Sequence of chain 1.C:
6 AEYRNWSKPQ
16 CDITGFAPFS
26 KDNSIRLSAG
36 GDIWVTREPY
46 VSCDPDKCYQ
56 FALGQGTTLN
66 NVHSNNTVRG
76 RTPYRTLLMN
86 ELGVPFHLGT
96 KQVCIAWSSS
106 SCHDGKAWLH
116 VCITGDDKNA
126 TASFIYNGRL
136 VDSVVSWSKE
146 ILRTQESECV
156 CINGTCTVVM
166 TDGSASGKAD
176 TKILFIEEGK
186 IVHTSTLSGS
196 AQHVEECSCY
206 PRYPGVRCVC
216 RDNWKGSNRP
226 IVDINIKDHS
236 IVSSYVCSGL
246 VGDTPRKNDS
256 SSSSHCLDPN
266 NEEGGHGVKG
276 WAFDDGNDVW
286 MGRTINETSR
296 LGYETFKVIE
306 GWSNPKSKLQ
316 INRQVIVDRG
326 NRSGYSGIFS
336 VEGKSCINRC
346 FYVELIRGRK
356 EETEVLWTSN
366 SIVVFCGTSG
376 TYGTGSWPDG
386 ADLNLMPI

A small-molecule ligand and the protein it binds are described below.
Small molecule (SMILES): CC(=O)N[C@H]1CO[C@H](CO[C@@H]2O[C@@H](C)[C@@H](O)[C@@H](O)[C@@H]2O)[C@@H](O)[C@@H]1O

Binding-site contacts:
Ligand atom C3 contacts residue ASN70 of chain 1.C at 3.9 Å.
Ligand atom C6 contacts residue ARG74 of chain 1.C at 4.1 Å.
Ligand atom C2 contacts residue ASN70 of chain 1.C at 2.5 Å.
Ligand atom N2 contacts residue LEU361 of chain 1.C at 4.0 Å.
Ligand atom C4 contacts residue ASN71 of chain 1.C at 4.1 Å.
Ligand atom O5 contacts residue ASN70 of chain 1.C at 2.4 Å (h-bond).
Ligand atom O7 contacts residue ASN70 of chain 1.C at 3.8 Å.
Ligand atom C4 contacts residue ASN70 of chain 1.C at 4.2 Å.
Ligand atom C1 contacts residue ASN71 of chain 1.C at 4.0 Å.
Ligand atom C1 contacts residue ASN71 of chain 1.C at 3.4 Å.
Ligand atom C7 contacts residue LEU361 of chain 1.C at 4.2 Å (hydrophobic).
Ligand atom C5 contacts residue ASN71 of chain 1.C at 3.1 Å.
Ligand atom C6 contacts residue ASN71 of chain 1.C at 3.5 Å.
Ligand atom O5 contacts residue ASN71 of chain 1.C at 2.5 Å (h-bond).
Ligand atom C6 contacts residue ASN71 of chain 1.C at 3.5 Å.
Ligand atom C5 contacts residue ASN70 of chain 1.C at 3.7 Å.
Ligand atom N2 contacts residue ASN70 of chain 1.C at 3.0 Å (h-bond).
Ligand atom C8 contacts residue LEU361 of chain 1.C at 3.8 Å (hydrophobic).
Ligand atom C5 contacts residue ASN71 of chain 1.C at 3.6 Å.
Ligand atom O5 contacts residue ASN71 of chain 1.C at 3.6 Å.
Ligand atom O6 contacts residue ASN71 of chain 1.C at 3.3 Å (h-bond).
Ligand atom C7 contacts residue ASN70 of chain 1.C at 3.6 Å.
Ligand atom C1 contacts residue ASN70 of chain 1.C at 1.4 Å.